Sequence of chain 1.U:
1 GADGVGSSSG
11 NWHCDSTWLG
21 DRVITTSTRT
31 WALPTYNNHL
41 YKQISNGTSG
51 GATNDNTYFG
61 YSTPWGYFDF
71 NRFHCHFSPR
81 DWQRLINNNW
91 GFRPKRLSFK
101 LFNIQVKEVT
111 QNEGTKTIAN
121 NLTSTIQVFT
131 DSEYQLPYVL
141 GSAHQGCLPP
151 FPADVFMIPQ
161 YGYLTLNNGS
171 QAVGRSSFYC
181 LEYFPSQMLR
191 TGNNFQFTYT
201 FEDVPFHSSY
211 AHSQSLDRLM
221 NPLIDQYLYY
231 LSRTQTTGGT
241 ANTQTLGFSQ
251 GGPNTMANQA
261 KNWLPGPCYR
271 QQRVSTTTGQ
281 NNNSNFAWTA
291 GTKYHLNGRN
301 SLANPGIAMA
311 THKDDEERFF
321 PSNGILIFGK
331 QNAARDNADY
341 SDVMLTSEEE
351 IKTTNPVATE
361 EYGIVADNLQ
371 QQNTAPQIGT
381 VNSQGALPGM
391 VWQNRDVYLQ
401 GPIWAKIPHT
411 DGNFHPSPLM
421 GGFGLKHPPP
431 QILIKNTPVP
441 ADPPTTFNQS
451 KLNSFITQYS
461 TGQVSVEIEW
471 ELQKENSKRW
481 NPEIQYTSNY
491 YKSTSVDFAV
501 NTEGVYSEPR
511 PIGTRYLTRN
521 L

Binding-site contacts:
Ligand atom O5' contacts residue DA1 of chain 1.XC at 4.3 Å.
Ligand atom C2' contacts residue DA1 of chain 1.XC at 3.1 Å.
Ligand atom C5' contacts residue DA1 of chain 1.XC at 4.4 Å.
Ligand atom C5' contacts residue PRO205 of chain 1.U at 4.5 Å (hydrophobic).
Ligand atom C3' contacts residue DA1 of chain 1.XC at 2.6 Å.
Ligand atom O3' contacts residue DA1 of chain 1.XC at 1.6 Å.
Ligand atom C4' contacts residue DA1 of chain 1.XC at 3.9 Å.
Ligand atom O3' contacts residue PRO205 of chain 1.U at 4.2 Å.

The small molecule below binds the protein below.
Small molecule (SMILES): Nc1ccn([C@H]2C[C@H](O)[C@@H](COP(=O)(O)O)O2)c(=O)n1